Sequence of chain 1.E:
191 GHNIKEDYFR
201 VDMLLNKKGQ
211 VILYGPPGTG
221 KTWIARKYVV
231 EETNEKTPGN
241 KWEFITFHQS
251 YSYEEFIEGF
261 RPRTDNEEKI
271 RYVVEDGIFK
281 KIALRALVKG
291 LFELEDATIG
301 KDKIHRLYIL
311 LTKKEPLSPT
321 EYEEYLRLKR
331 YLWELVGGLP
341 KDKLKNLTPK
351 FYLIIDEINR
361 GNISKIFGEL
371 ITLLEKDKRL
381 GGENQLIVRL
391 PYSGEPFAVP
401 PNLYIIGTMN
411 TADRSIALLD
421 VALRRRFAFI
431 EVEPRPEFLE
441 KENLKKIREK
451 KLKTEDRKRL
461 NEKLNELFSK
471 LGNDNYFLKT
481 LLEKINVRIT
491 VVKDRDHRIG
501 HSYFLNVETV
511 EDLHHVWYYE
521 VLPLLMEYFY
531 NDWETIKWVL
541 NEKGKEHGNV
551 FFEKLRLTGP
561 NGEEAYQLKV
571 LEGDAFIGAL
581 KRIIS

Sequence of chain 1.D:
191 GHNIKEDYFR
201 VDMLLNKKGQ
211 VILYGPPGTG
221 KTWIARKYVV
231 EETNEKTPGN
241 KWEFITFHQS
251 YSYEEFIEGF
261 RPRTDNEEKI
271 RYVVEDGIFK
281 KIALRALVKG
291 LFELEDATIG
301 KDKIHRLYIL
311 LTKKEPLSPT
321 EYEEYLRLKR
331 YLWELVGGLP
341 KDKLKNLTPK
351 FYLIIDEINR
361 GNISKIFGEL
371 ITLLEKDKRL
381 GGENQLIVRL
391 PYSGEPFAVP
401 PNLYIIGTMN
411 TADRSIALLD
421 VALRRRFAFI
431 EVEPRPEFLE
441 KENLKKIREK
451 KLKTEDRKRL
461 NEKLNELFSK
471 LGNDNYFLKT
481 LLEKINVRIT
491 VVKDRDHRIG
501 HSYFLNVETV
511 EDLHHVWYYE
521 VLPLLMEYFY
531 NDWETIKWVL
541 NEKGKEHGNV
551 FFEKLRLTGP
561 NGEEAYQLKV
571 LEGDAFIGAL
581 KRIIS

Binding-site contacts:
Ligand atom C2' contacts residue ASN384 of chain 1.E at 3.3 Å.
Ligand atom O1A contacts residue THR222 of chain 1.D at 3.0 Å (h-bond).
Ligand atom O2G contacts residue ARG426 of chain 1.E at 2.4 Å (salt-bridge).
Ligand atom O2A contacts residue GLU375 of chain 1.E at 3.2 Å (salt-bridge).
Ligand atom O3G contacts residue ARG426 of chain 1.E at 2.4 Å (salt-bridge).
Ligand atom O1B contacts residue MG1 of chain 1.O at 2.2 Å.
Ligand atom O3B contacts residue ARG425 of chain 1.E at 3.0 Å (salt-bridge).
Ligand atom O2A contacts residue ARG425 of chain 1.E at 3.3 Å (salt-bridge).
Ligand atom O2' contacts residue ASN384 of chain 1.E at 2.6 Å (h-bond).
Ligand atom PG contacts residue ARG425 of chain 1.E at 3.4 Å.
Ligand atom S1G contacts residue LYS221 of chain 1.D at 3.2 Å (salt-bridge).
Ligand atom PG contacts residue ARG426 of chain 1.E at 3.4 Å.
Ligand atom O3A contacts residue GLY220 of chain 1.D at 3.2 Å (h-bond).
Ligand atom O3B contacts residue GLY218 of chain 1.D at 2.8 Å (h-bond).
Ligand atom C3' contacts residue ASP377 of chain 1.E at 3.4 Å.
Ligand atom O3G contacts residue ARG425 of chain 1.E at 2.9 Å (salt-bridge).
Ligand atom O6 contacts residue ASN193 of chain 1.D at 3.1 Å (h-bond).
Ligand atom O3' contacts residue ASP377 of chain 1.E at 2.3 Å (salt-bridge).
Ligand atom O1B contacts residue THR222 of chain 1.D at 2.7 Å (h-bond).
Ligand atom N1 contacts residue TRP223 of chain 1.D at 3.4 Å.
Ligand atom O2B contacts residue GLY218 of chain 1.D at 3.4 Å (h-bond).
Ligand atom O3' contacts residue ASN384 of chain 1.E at 2.9 Å (h-bond).
Ligand atom O2G contacts residue MG1 of chain 1.O at 2.1 Å.
Ligand atom N7 contacts residue GLY220 of chain 1.D at 3.4 Å.
Ligand atom O3' contacts residue LYS378 of chain 1.E at 2.6 Å (salt-bridge).
Ligand atom PG contacts residue MG1 of chain 1.O at 3.1 Å.
Ligand atom N2 contacts residue TRP223 of chain 1.D at 3.5 Å.
Ligand atom O2B contacts residue LYS221 of chain 1.D at 2.4 Å (salt-bridge).
Ligand atom C5' contacts residue GLU375 of chain 1.E at 3.3 Å.
Ligand atom O2B contacts residue THR219 of chain 1.D at 3.2 Å (h-bond).
Ligand atom PB contacts residue MG1 of chain 1.O at 3.4 Å.
Ligand atom O2A contacts residue LYS378 of chain 1.E at 3.3 Å.
Ligand atom O1A contacts residue GLY220 of chain 1.D at 3.3 Å.
Ligand atom O6 contacts residue PHE438 of chain 1.D at 3.2 Å.
Ligand atom O1A contacts residue TRP223 of chain 1.D at 2.6 Å (h-bond).
Ligand atom O1A contacts residue LYS221 of chain 1.D at 3.4 Å (salt-bridge).
Ligand atom O4' contacts residue SER502 of chain 1.D at 3.3 Å.
Ligand atom O2' contacts residue ASP377 of chain 1.E at 2.5 Å (salt-bridge).
Ligand atom O2B contacts residue GLY220 of chain 1.D at 3.4 Å (h-bond).
Ligand atom N7 contacts residue HIS501 of chain 1.D at 3.1 Å (h-bond).

This small molecule binds to this protein.
Small molecule (SMILES): Nc1nc2c(ncn2[C@@H]2O[C@H](CO[P](=O)(O)O[P](=O)(O)OP(O)(O)=S)[C@@H](O)[C@H]2O)c(=O)[nH]1